Sequence of chain 1.A:
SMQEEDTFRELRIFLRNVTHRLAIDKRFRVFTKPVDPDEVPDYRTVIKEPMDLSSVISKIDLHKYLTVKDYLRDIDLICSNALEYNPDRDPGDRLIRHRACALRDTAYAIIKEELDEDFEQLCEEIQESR

Binding-site contacts:
Ligand atom C9 contacts residue VAL40 of chain 1.A at 3.5 Å (hydrophobic).
Ligand atom C2 contacts residue ASN86 of chain 1.A at 4.2 Å.
Ligand atom C10 contacts residue GLU39 of chain 1.A at 3.8 Å.
Ligand atom N2 contacts residue VAL40 of chain 1.A at 3.4 Å.
Ligand atom N1 contacts residue VAL35 of chain 1.A at 3.9 Å.
Ligand atom C3 contacts residue ILE96 of chain 1.A at 4.4 Å (hydrophobic).
Ligand atom C11 contacts residue GLU39 of chain 1.A at 4.5 Å.
Ligand atom O1 contacts residue ASN86 of chain 1.A at 3.1 Å (h-bond).
Ligand atom C5 contacts residue TYR85 of chain 1.A at 3.9 Å (hydrophobic).
Ligand atom C10 contacts residue VAL40 of chain 1.A at 3.9 Å (hydrophobic).
Ligand atom C1 contacts residue VAL35 of chain 1.A at 3.9 Å (hydrophobic).
Ligand atom N1 contacts residue ILE96 of chain 1.A at 3.9 Å.
Ligand atom C4 contacts residue ILE96 of chain 1.A at 4.4 Å (hydrophobic).
Ligand atom O2 contacts residue VAL40 of chain 1.A at 3.9 Å.
Ligand atom C1 contacts residue VAL30 of chain 1.A at 3.9 Å (hydrophobic).
Ligand atom O1 contacts residue ILE96 of chain 1.A at 3.6 Å.
Ligand atom C2 contacts residue TYR43 of chain 1.A at 4.4 Å (hydrophobic).
Ligand atom C6 contacts residue VAL40 of chain 1.A at 4.4 Å (hydrophobic).
Ligand atom N1 contacts residue VAL30 of chain 1.A at 4.0 Å.
Ligand atom C4 contacts residue TYR85 of chain 1.A at 4.0 Å (hydrophobic).
Ligand atom C1 contacts residue PHE31 of chain 1.A at 4.2 Å (hydrophobic).
Ligand atom C1 contacts residue ILE96 of chain 1.A at 4.0 Å (hydrophobic).
Ligand atom C7 contacts residue VAL40 of chain 1.A at 3.9 Å (hydrophobic).
Ligand atom O2 contacts residue VAL35 of chain 1.A at 4.5 Å.
Ligand atom O1 contacts residue TYR43 of chain 1.A at 4.0 Å.
Ligand atom C2 contacts residue VAL35 of chain 1.A at 4.0 Å (hydrophobic).
Ligand atom C4 contacts residue ASN86 of chain 1.A at 3.4 Å.
Ligand atom C2 contacts residue VAL30 of chain 1.A at 4.5 Å (hydrophobic).
Ligand atom C5 contacts residue ASN86 of chain 1.A at 3.6 Å.
Ligand atom O3 contacts residue GLU39 of chain 1.A at 4.4 Å.
Ligand atom C2 contacts residue ILE96 of chain 1.A at 3.5 Å (hydrophobic).
Ligand atom O1 contacts residue TYR85 of chain 1.A at 4.3 Å.

This protein binds this small molecule.
Small molecule (SMILES): COCC(=O)Nc1cccc(NC(C)=O)c1